Binding-site contacts:
Ligand atom N3 contacts residue TRP2 of chain 1.A at 4.3 Å.
Ligand atom N contacts residue TRP13 of chain 1.A at 3.1 Å.
Ligand atom C2 contacts residue TRP2 of chain 1.A at 4.4 Å (hydrophobic).
Ligand atom C2 contacts residue HIS1 of chain 1.A at 4.2 Å.
Ligand atom C7 contacts residue ASN8 of chain 1.A at 4.4 Å.
Ligand atom O1 contacts residue LYS15 of chain 1.A at 4.1 Å.
Ligand atom N contacts residue TRP2 of chain 1.A at 3.3 Å.
Ligand atom S1 contacts residue HIS12 of chain 1.A at 3.9 Å.
Ligand atom S contacts residue HIS12 of chain 1.A at 4.0 Å.
Ligand atom O2 contacts residue PHE17 of chain 1.A at 3.7 Å.
Ligand atom C9 contacts residue HIS1 of chain 1.A at 3.9 Å.
Ligand atom S contacts residue TRP13 of chain 1.A at 4.3 Å.
Ligand atom C7 contacts residue HIS7 of chain 1.A at 3.7 Å.
Ligand atom N3 contacts residue HIS1 of chain 1.A at 3.9 Å.
Ligand atom N contacts residue HIS12 of chain 1.A at 3.8 Å.
Ligand atom O2 contacts residue TRP2 of chain 1.A at 3.6 Å.
Ligand atom S contacts residue ASP16 of chain 1.A at 3.5 Å (salt-bridge).
Ligand atom C2 contacts residue ASP16 of chain 1.A at 3.9 Å.
Ligand atom O2 contacts residue ASP16 of chain 1.A at 3.4 Å (salt-bridge).
Ligand atom C8 contacts residue ASN8 of chain 1.A at 4.0 Å.
Ligand atom S1 contacts residue HIS7 of chain 1.A at 3.7 Å.
Ligand atom O1 contacts residue HIS12 of chain 1.A at 3.0 Å (h-bond).
Ligand atom C8 contacts residue HIS1 of chain 1.A at 4.3 Å.
Ligand atom O2 contacts residue HIS1 of chain 1.A at 4.4 Å.
Ligand atom N contacts residue ASN8 of chain 1.A at 3.7 Å.
Ligand atom C4 contacts residue HIS1 of chain 1.A at 3.5 Å.
Ligand atom O1 contacts residue ASP16 of chain 1.A at 2.8 Å (salt-bridge).
Ligand atom N3 contacts residue ASP16 of chain 1.A at 3.9 Å.
Ligand atom O1 contacts residue TRP13 of chain 1.A at 3.8 Å.
Ligand atom C8 contacts residue HIS7 of chain 1.A at 4.0 Å.
Ligand atom C5 contacts residue HIS1 of chain 1.A at 4.2 Å.
Ligand atom S contacts residue TRP2 of chain 1.A at 4.0 Å.
Ligand atom S1 contacts residue ASN8 of chain 1.A at 3.7 Å.

Sequence of chain 1.A:
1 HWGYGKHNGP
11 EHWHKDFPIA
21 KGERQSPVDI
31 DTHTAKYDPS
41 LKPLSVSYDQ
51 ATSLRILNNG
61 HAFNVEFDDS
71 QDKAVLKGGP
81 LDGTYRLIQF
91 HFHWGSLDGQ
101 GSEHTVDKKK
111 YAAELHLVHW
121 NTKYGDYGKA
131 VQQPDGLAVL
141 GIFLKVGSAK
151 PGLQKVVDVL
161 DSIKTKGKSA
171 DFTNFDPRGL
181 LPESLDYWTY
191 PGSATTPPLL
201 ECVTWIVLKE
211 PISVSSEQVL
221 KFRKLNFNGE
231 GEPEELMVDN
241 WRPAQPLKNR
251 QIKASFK

This protein binds this small molecule.
Small molecule (SMILES): NS(=O)(=O)c1nc2ccccc2s1